This protein binds this small molecule.
Small molecule (SMILES): Nc1ncnc2c1ncn2[C@@H]1O[C@H](CO[P](=O)(O)O[P](=O)(O)CP(=O)(O)O)[C@@H](O)[C@H]1O

Binding-site contacts:
Ligand atom O3' contacts residue ASP200 of chain 1.F at 3.7 Å.
Ligand atom C8 contacts residue LYS150 of chain 1.F at 3.2 Å.
Ligand atom N3 contacts residue LYS198 of chain 1.F at 2.9 Å (salt-bridge).
Ligand atom N3 contacts residue TYR185 of chain 1.F at 3.4 Å.
Ligand atom O1A contacts residue GLU331 of chain 1.F at 3.5 Å (salt-bridge).
Ligand atom C2 contacts residue LYS198 of chain 1.F at 3.4 Å.
Ligand atom O2B contacts residue GLU331 of chain 1.F at 2.7 Å (salt-bridge).
Ligand atom O1A contacts residue ILE330 of chain 1.F at 3.3 Å.
Ligand atom O3' contacts residue THR241 of chain 1.F at 2.6 Å (h-bond).
Ligand atom O2G contacts residue ASN333 of chain 1.F at 2.5 Å (h-bond).
Ligand atom O1G contacts residue GLU331 of chain 1.F at 3.5 Å (salt-bridge).
Ligand atom O1G contacts residue ARG202 of chain 1.F at 3.6 Å.
Ligand atom O2A contacts residue LYS150 of chain 1.F at 3.1 Å.
Ligand atom N7 contacts residue LYS150 of chain 1.F at 3.6 Å.
Ligand atom PB contacts residue GLU331 of chain 1.F at 3.4 Å.
Ligand atom C2 contacts residue TYR185 of chain 1.F at 3.4 Å (hydrophobic).
Ligand atom O3A contacts residue GLU331 of chain 1.F at 3.2 Å (salt-bridge).
Ligand atom N7 contacts residue GLN183 of chain 1.F at 3.5 Å (h-bond).
Ligand atom PA contacts residue LYS150 of chain 1.F at 3.2 Å.
Ligand atom N6 contacts residue GLN183 of chain 1.F at 3.7 Å.
Ligand atom C3' contacts residue ASP200 of chain 1.F at 3.7 Å.
Ligand atom C6 contacts residue LEU186 of chain 1.F at 3.8 Å (hydrophobic).
Ligand atom N1 contacts residue LEU186 of chain 1.F at 2.7 Å (h-bond).
Ligand atom O2' contacts residue LYS198 of chain 1.F at 3.1 Å (salt-bridge).
Ligand atom O1G contacts residue ASN333 of chain 1.F at 3.5 Å (h-bond).
Ligand atom C2 contacts residue LEU186 of chain 1.F at 3.4 Å (hydrophobic).
Ligand atom O1A contacts residue LYS150 of chain 1.F at 2.6 Å (salt-bridge).
Ligand atom O2' contacts residue MET320 of chain 1.F at 3.4 Å (h-bond).
Ligand atom O1B contacts residue ASN242 of chain 1.F at 3.6 Å.
Ligand atom O5' contacts residue LYS150 of chain 1.F at 3.3 Å (salt-bridge).
Ligand atom N1 contacts residue TYR185 of chain 1.F at 3.5 Å.
Ligand atom PG contacts residue GLU331 of chain 1.F at 3.4 Å.
Ligand atom O2G contacts residue GLU331 of chain 1.F at 2.6 Å (salt-bridge).
Ligand atom N6 contacts residue TYR185 of chain 1.F at 3.5 Å.
Ligand atom O3' contacts residue LEU240 of chain 1.F at 3.5 Å.
Ligand atom N6 contacts residue LYS184 of chain 1.F at 2.6 Å (salt-bridge).
Ligand atom C3B contacts residue ASN242 of chain 1.F at 3.1 Å.
Ligand atom N6 contacts residue LEU186 of chain 1.F at 3.7 Å.
Ligand atom C3' contacts residue THR241 of chain 1.F at 3.6 Å.
Ligand atom O1G contacts residue ASP318 of chain 1.F at 2.8 Å (salt-bridge).

Sequence of chain 1.F:
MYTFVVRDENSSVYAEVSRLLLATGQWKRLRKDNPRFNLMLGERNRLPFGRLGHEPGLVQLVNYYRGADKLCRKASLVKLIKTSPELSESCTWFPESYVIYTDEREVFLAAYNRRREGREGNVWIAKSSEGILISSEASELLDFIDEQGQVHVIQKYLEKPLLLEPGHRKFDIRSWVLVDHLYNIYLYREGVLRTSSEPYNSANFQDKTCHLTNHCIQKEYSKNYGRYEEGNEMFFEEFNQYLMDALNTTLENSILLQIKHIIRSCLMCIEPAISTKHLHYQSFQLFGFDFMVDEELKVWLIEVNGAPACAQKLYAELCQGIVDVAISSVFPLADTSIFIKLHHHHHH